A small-molecule ligand and the protein it binds are described below.
Small molecule (SMILES): COCCCOc1cc(C(=O)N(C[C@@H]2CNC[C@H]2NS(=O)(=O)Cc2ccccc2)C(C)C)ccc1OC

Sequence of chain 3.B:
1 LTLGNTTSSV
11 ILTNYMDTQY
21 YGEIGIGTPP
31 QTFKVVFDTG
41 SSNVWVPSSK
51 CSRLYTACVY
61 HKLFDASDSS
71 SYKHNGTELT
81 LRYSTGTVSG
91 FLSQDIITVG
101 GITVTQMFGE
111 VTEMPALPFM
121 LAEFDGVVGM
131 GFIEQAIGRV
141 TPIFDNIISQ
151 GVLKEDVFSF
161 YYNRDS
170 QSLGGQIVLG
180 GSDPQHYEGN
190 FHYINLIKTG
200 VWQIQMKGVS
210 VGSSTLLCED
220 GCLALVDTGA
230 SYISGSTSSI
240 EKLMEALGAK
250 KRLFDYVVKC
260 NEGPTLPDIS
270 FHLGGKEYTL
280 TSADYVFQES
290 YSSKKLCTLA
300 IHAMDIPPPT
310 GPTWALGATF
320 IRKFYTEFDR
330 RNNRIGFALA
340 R

Binding-site contacts:
Ligand atom O19 contacts residue GLN19 of chain 3.B at 3.6 Å.
Ligand atom O12 contacts residue THR85 of chain 3.B at 2.7 Å (h-bond).
Ligand atom C25 contacts residue VAL36 of chain 3.B at 3.7 Å (hydrophobic).
Ligand atom C17 contacts residue GLY228 of chain 3.B at 3.3 Å.
Ligand atom C9 contacts residue DMS1 of chain 3.I at 3.7 Å.
Ligand atom C27 contacts residue VAL127 of chain 3.B at 3.6 Å (hydrophobic).
Ligand atom C1 contacts residue THR85 of chain 3.B at 3.4 Å.
Ligand atom C31 contacts residue ALA229 of chain 3.B at 3.4 Å (hydrophobic).
Ligand atom O21 contacts residue DMS1 of chain 3.I at 3.5 Å.
Ligand atom C33 contacts residue LEU224 of chain 3.B at 3.7 Å (hydrophobic).
Ligand atom O23 contacts residue THR18 of chain 3.B at 3.5 Å (h-bond).
Ligand atom C31 contacts residue THR18 of chain 3.B at 3.5 Å.
Ligand atom O21 contacts residue PHE124 of chain 3.B at 3.6 Å.
Ligand atom C24 contacts residue SER230 of chain 3.B at 3.4 Å.
Ligand atom C8 contacts residue GLY228 of chain 3.B at 3.7 Å.
Ligand atom C18 contacts residue ASP38 of chain 3.B at 3.2 Å.
Ligand atom C28 contacts residue ILE305 of chain 3.B at 3.7 Å (hydrophobic).
Ligand atom C31 contacts residue THR227 of chain 3.B at 3.5 Å.
Ligand atom C17 contacts residue ASP38 of chain 3.B at 3.4 Å.
Ligand atom C33 contacts residue GLY40 of chain 3.B at 3.6 Å.
Ligand atom O36 contacts residue SER84 of chain 3.B at 3.6 Å (h-bond).
Ligand atom C30 contacts residue DMS1 of chain 3.I at 3.7 Å.
Ligand atom C18 contacts residue GLY40 of chain 3.B at 3.4 Å.
Ligand atom O23 contacts residue GLN19 of chain 3.B at 3.5 Å.
Ligand atom O37 contacts residue SER84 of chain 3.B at 3.2 Å (h-bond).
Ligand atom N10 contacts residue ASP226 of chain 3.B at 2.8 Å (salt-bridge).
Ligand atom C24 contacts residue THR18 of chain 3.B at 3.3 Å.
Ligand atom O37 contacts residue TYR83 of chain 3.B at 3.6 Å.
Ligand atom C25 contacts residue GLY228 of chain 3.B at 3.3 Å.
Ligand atom O19 contacts residue DMS1 of chain 3.I at 3.3 Å.
Ligand atom C30 contacts residue PRO118 of chain 3.B at 3.6 Å (hydrophobic).
Ligand atom O36 contacts residue THR85 of chain 3.B at 3.4 Å (h-bond).
Ligand atom C3 contacts residue TYR83 of chain 3.B at 3.7 Å (hydrophobic).
Ligand atom O12 contacts residue DMS1 of chain 3.H at 3.1 Å (h-bond).
Ligand atom C17 contacts residue ASP226 of chain 3.B at 3.5 Å.
Ligand atom O23 contacts residue TYR20 of chain 3.B at 3.1 Å (h-bond).
Ligand atom N10 contacts residue ASP38 of chain 3.B at 2.8 Å (salt-bridge).
Ligand atom C34 contacts residue THR309 of chain 3.B at 3.6 Å.
Ligand atom C13 contacts residue PHE124 of chain 3.B at 3.7 Å (hydrophobic).
Ligand atom C30 contacts residue LEU121 of chain 3.B at 3.6 Å (hydrophobic).